A protein and the small-molecule ligand that binds it are described below.
Small molecule (SMILES): CC(=O)N[C@H]1[C@H](O[C@H]2[C@H](O)[C@@H](NC(C)=O)CO[C@@H]2CO)O[C@H](CO)[C@@H](O[C@@H]2O[C@H](CO[C@H]3O[C@H](CO)[C@@H](O)[C@H](O[C@H]4O[C@H](CO)[C@@H](O)[C@H](O)[C@@H]4O)[C@@H]3O)[C@@H](O)[C@H](O[C@H]3O[C@H](CO)[C@@H](O)[C@H](O)[C@@H]3O[C@H]3O[C@H](CO)[C@@H](O)[C@H](O)[C@@H]3O[C@H]3O[C@H](CO)[C@@H](O)[C@H](O)[C@@H]3O)[C@@H]2O)[C@@H]1O

Sequence of chain 1.V:
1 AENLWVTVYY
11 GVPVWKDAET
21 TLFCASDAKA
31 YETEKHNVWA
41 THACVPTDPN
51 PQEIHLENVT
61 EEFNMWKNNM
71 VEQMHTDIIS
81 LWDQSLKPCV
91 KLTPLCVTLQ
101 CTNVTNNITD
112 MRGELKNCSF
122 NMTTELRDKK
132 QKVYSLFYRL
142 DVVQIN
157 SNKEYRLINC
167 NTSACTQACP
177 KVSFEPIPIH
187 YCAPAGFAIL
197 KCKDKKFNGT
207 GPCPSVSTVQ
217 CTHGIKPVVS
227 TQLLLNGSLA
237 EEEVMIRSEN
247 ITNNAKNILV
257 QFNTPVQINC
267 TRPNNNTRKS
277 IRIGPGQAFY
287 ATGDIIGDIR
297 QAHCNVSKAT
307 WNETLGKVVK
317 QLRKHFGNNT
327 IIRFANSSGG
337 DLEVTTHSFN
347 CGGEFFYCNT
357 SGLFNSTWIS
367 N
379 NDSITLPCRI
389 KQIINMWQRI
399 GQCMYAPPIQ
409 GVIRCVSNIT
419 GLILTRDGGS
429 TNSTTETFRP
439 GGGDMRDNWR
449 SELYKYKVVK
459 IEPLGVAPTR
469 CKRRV

Binding-site contacts:
Ligand atom C8 contacts residue SER120 of chain 1.V at 3.7 Å.
Ligand atom O5 contacts residue LYS131 of chain 1.V at 3.4 Å (salt-bridge).
Ligand atom C7 contacts residue GLN100 of chain 1.V at 4.1 Å.
Ligand atom C1 contacts residue ASN122 of chain 1.V at 1.5 Å.
Ligand atom O3 contacts residue GLN100 of chain 1.V at 4.2 Å.
Ligand atom C7 contacts residue LYS133 of chain 1.V at 4.1 Å.
Ligand atom C3 contacts residue ASN122 of chain 1.V at 4.0 Å.
Ligand atom C5 contacts residue ASN122 of chain 1.V at 3.6 Å.
Ligand atom O7 contacts residue LYS133 of chain 1.V at 3.4 Å.
Ligand atom O5 contacts residue ASN122 of chain 1.V at 2.3 Å (h-bond).
Ligand atom C5 contacts residue LYS131 of chain 1.V at 3.7 Å.
Ligand atom O6 contacts residue LYS131 of chain 1.V at 3.1 Å (salt-bridge).
Ligand atom N2 contacts residue GLN100 of chain 1.V at 4.4 Å.
Ligand atom C2 contacts residue ASN122 of chain 1.V at 2.8 Å.
Ligand atom C8 contacts residue GLN100 of chain 1.V at 3.3 Å.
Ligand atom C8 contacts residue PHE121 of chain 1.V at 4.2 Å (hydrophobic).
Ligand atom C6 contacts residue LYS131 of chain 1.V at 3.3 Å.
Ligand atom C8 contacts residue LYS133 of chain 1.V at 4.0 Å.
Ligand atom C4 contacts residue ASN122 of chain 1.V at 4.3 Å.
Ligand atom C7 contacts residue ASN122 of chain 1.V at 3.7 Å.
Ligand atom O7 contacts residue ASN122 of chain 1.V at 3.8 Å.
Ligand atom C1 contacts residue LYS131 of chain 1.V at 4.4 Å.
Ligand atom N2 contacts residue ASN122 of chain 1.V at 3.2 Å (h-bond).